This small molecule binds to this protein.
Small molecule (SMILES): O=C1CNC(=O)N1

Sequence of chain 4.A:
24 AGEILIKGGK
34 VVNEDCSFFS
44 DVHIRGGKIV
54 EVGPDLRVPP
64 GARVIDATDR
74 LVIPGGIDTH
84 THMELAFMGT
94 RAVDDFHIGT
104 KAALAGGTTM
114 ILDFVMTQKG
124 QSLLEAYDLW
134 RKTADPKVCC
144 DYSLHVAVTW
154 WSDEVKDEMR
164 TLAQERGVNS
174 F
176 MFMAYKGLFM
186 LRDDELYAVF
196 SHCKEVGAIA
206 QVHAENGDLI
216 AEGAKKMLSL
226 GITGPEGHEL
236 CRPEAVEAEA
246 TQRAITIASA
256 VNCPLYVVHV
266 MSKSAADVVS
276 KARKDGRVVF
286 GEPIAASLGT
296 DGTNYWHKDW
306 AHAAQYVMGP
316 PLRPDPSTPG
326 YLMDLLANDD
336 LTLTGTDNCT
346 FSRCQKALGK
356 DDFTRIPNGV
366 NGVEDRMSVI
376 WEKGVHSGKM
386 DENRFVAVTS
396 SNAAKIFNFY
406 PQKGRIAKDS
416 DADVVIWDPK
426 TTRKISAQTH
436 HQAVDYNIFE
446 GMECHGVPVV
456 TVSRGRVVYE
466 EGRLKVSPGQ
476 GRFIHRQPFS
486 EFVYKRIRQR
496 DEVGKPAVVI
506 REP

Binding-site contacts:
Ligand atom O1 contacts residue GLY364 of chain 4.A at 4.2 Å.
Ligand atom O contacts residue PHE90 of chain 4.A at 3.7 Å.
Ligand atom O1 contacts residue ASN363 of chain 4.A at 4.0 Å.
Ligand atom C1 contacts residue KCX175 of chain 4.A at 3.5 Å.
Ligand atom N contacts residue ZN1 of chain 4.C at 2.9 Å.
Ligand atom N1 contacts residue TYR180 of chain 4.A at 3.8 Å.
Ligand atom N1 contacts residue ASN363 of chain 4.A at 4.1 Å.
Ligand atom N contacts residue GLY314 of chain 4.A at 3.8 Å.
Ligand atom N contacts residue ASP342 of chain 4.A at 3.4 Å (salt-bridge).
Ligand atom C contacts residue PHE90 of chain 4.A at 4.0 Å (hydrophobic).
Ligand atom C1 contacts residue ZN1 of chain 4.C at 3.0 Å.
Ligand atom C contacts residue ZN1 of chain 4.B at 4.5 Å.
Ligand atom O contacts residue TYR180 of chain 4.A at 4.2 Å.
Ligand atom C2 contacts residue TYR180 of chain 4.A at 4.0 Å (hydrophobic).
Ligand atom O1 contacts residue MET313 of chain 4.A at 4.0 Å.
Ligand atom N contacts residue ZN1 of chain 4.B at 3.0 Å.
Ligand atom C contacts residue ZN1 of chain 4.C at 4.2 Å.
Ligand atom O contacts residue MET119 of chain 4.A at 4.4 Å.
Ligand atom O1 contacts residue ASP342 of chain 4.A at 3.5 Å (salt-bridge).
Ligand atom C2 contacts residue ZN1 of chain 4.B at 4.3 Å.
Ligand atom N contacts residue HIS264 of chain 4.A at 4.3 Å.
Ligand atom C contacts residue TYR180 of chain 4.A at 3.8 Å (hydrophobic).
Ligand atom C1 contacts residue ZN1 of chain 4.B at 3.1 Å.
Ligand atom N contacts residue TYR180 of chain 4.A at 4.2 Å.
Ligand atom O contacts residue LEU88 of chain 4.A at 4.1 Å.
Ligand atom N contacts residue KCX175 of chain 4.A at 4.0 Å.
Ligand atom C2 contacts residue GLY314 of chain 4.A at 4.1 Å.
Ligand atom C2 contacts residue ASP342 of chain 4.A at 3.8 Å.
Ligand atom C1 contacts residue HIS85 of chain 4.A at 3.7 Å.
Ligand atom C contacts residue HIS85 of chain 4.A at 4.2 Å.
Ligand atom C2 contacts residue ZN1 of chain 4.C at 4.0 Å.
Ligand atom O1 contacts residue GLY314 of chain 4.A at 3.7 Å.
Ligand atom C1 contacts residue ASP342 of chain 4.A at 4.3 Å.
Ligand atom N contacts residue HIS85 of chain 4.A at 4.0 Å.
Ligand atom N1 contacts residue PHE90 of chain 4.A at 3.5 Å.
Ligand atom C1 contacts residue TYR180 of chain 4.A at 4.0 Å (hydrophobic).